Binding-site contacts:
Ligand atom CAC contacts residue PHE208 of chain 1.B at 4.1 Å (hydrophobic).
Ligand atom CCE contacts residue PHE208 of chain 1.B at 3.8 Å (hydrophobic).
Ligand atom CCF contacts residue PRO209 of chain 1.B at 3.9 Å (hydrophobic).
Ligand atom CCF contacts residue GLY210 of chain 1.B at 4.3 Å.
Ligand atom CDB contacts residue LEU205 of chain 1.B at 4.3 Å (hydrophobic).
Ligand atom CCF contacts residue PHE208 of chain 1.B at 4.0 Å (hydrophobic).
Ligand atom CDC contacts residue LYS206 of chain 1.B at 3.8 Å.
Ligand atom CCD contacts residue THR211 of chain 1.B at 3.7 Å.
Ligand atom CDD contacts residue LEU205 of chain 1.B at 4.4 Å (hydrophobic).
Ligand atom CAC contacts residue PRO209 of chain 1.B at 3.4 Å (hydrophobic).
Ligand atom CDC contacts residue LEU205 of chain 1.B at 3.5 Å (hydrophobic).
Ligand atom CCF contacts residue THR211 of chain 1.B at 2.7 Å.
Ligand atom CDB contacts residue PHE208 of chain 1.B at 4.5 Å (hydrophobic).
Ligand atom NAD contacts residue PHE208 of chain 1.B at 4.4 Å.
Ligand atom CAA contacts residue PRO209 of chain 1.B at 3.9 Å (hydrophobic).
Ligand atom CAA contacts residue GLY210 of chain 1.B at 3.8 Å.
Ligand atom NAB contacts residue PRO209 of chain 1.B at 4.0 Å.
Ligand atom CCA contacts residue THR211 of chain 1.B at 4.0 Å.
Ligand atom CCA contacts residue PRO209 of chain 1.B at 4.3 Å (hydrophobic).
Ligand atom CCE contacts residue THR211 of chain 1.B at 2.6 Å.
Ligand atom CDB contacts residue LYS206 of chain 1.B at 3.7 Å.
Ligand atom CDA contacts residue THR211 of chain 1.B at 4.4 Å.

The small molecule below binds the protein below.
Small molecule (SMILES): c1ccc(-c2ccc(Cn3ccnc3)cc2)cc1

Sequence of chain 1.B:
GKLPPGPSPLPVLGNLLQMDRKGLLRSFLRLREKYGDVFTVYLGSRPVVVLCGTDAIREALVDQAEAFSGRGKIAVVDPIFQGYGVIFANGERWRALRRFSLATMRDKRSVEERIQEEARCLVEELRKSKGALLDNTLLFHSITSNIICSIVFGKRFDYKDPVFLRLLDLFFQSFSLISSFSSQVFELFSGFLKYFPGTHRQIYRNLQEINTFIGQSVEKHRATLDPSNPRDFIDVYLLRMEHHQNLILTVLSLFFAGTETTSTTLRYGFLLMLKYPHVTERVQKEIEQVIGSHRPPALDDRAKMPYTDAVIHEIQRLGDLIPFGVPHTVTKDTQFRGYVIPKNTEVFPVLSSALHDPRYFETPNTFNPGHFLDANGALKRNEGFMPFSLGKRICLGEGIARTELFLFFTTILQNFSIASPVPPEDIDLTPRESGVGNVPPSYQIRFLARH